Sequence of chain 1.I:
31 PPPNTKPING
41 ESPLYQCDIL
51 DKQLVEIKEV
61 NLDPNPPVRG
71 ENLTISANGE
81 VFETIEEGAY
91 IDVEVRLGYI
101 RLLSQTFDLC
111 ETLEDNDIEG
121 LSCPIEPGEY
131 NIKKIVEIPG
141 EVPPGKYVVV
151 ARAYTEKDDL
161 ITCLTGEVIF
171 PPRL

Binding-site contacts:
Ligand atom C19 contacts residue PRO139 of chain 1.I at 4.1 Å (hydrophobic).
Ligand atom C26 contacts residue ILE75 of chain 1.I at 3.5 Å (hydrophobic).
Ligand atom C26 contacts residue LEU73 of chain 1.I at 4.1 Å (hydrophobic).
Ligand atom C28 contacts residue LEU62 of chain 1.I at 3.6 Å (hydrophobic).
Ligand atom C22 contacts residue VAL168 of chain 1.I at 4.4 Å (hydrophobic).
Ligand atom C27 contacts residue ILE75 of chain 1.I at 4.2 Å (hydrophobic).
Ligand atom C18 contacts residue ILE138 of chain 1.I at 4.0 Å (hydrophobic).
Ligand atom C21 contacts residue LEU73 of chain 1.I at 4.3 Å (hydrophobic).
Ligand atom C7 contacts residue VAL95 of chain 1.I at 4.0 Å (hydrophobic).
Ligand atom C7 contacts residue TYR147 of chain 1.I at 3.3 Å (hydrophobic).
Ligand atom C16 contacts residue PHE170 of chain 1.I at 4.2 Å (hydrophobic).
Ligand atom C22 contacts residue VAL149 of chain 1.I at 4.5 Å (hydrophobic).
Ligand atom C6 contacts residue VAL95 of chain 1.I at 4.4 Å (hydrophobic).
Ligand atom C16 contacts residue VAL149 of chain 1.I at 4.4 Å (hydrophobic).
Ligand atom C17 contacts residue VAL149 of chain 1.I at 4.5 Å (hydrophobic).
Ligand atom C21 contacts residue ILE138 of chain 1.I at 4.2 Å (hydrophobic).
Ligand atom C16 contacts residue TYR147 of chain 1.I at 4.4 Å (hydrophobic).
Ligand atom C15 contacts residue PHE170 of chain 1.I at 4.0 Å (hydrophobic).
Ligand atom C4 contacts residue LEU102 of chain 1.I at 4.5 Å (hydrophobic).
Ligand atom C8 contacts residue VAL95 of chain 1.I at 4.5 Å (hydrophobic).
Ligand atom C16 contacts residue VAL168 of chain 1.I at 4.3 Å (hydrophobic).
Ligand atom C14 contacts residue TYR147 of chain 1.I at 4.2 Å (hydrophobic).
Ligand atom C8 contacts residue TYR147 of chain 1.I at 4.2 Å (hydrophobic).
Ligand atom C19 contacts residue VAL142 of chain 1.I at 3.5 Å (hydrophobic).
Ligand atom C15 contacts residue TYR147 of chain 1.I at 3.4 Å (hydrophobic).
Ligand atom C7 contacts residue LEU102 of chain 1.I at 4.3 Å (hydrophobic).
Ligand atom C23 contacts residue VAL168 of chain 1.I at 4.2 Å (hydrophobic).
Ligand atom C6 contacts residue LEU102 of chain 1.I at 3.6 Å (hydrophobic).
Ligand atom C6 contacts residue TYR147 of chain 1.I at 3.8 Å (hydrophobic).
Ligand atom C28 contacts residue LEU44 of chain 1.I at 4.5 Å (hydrophobic).
Ligand atom C5 contacts residue LEU102 of chain 1.I at 4.5 Å (hydrophobic).

The protein below binds the small molecule below.
Small molecule (SMILES): CC(C)[C@@H](C)/C=C/[C@@H](C)[C@H]1CC[C@H]2C3=CC=C4C[C@@H](O)CC[C@]4(C)[C@H]3CC[C@]12C